This protein binds this small molecule.
Small molecule (SMILES): CC(=O)N[C@@H]1[C@@H](O)[C@H](O)[C@@H](CO)O[C@H]1O

Sequence of chain 1.C:
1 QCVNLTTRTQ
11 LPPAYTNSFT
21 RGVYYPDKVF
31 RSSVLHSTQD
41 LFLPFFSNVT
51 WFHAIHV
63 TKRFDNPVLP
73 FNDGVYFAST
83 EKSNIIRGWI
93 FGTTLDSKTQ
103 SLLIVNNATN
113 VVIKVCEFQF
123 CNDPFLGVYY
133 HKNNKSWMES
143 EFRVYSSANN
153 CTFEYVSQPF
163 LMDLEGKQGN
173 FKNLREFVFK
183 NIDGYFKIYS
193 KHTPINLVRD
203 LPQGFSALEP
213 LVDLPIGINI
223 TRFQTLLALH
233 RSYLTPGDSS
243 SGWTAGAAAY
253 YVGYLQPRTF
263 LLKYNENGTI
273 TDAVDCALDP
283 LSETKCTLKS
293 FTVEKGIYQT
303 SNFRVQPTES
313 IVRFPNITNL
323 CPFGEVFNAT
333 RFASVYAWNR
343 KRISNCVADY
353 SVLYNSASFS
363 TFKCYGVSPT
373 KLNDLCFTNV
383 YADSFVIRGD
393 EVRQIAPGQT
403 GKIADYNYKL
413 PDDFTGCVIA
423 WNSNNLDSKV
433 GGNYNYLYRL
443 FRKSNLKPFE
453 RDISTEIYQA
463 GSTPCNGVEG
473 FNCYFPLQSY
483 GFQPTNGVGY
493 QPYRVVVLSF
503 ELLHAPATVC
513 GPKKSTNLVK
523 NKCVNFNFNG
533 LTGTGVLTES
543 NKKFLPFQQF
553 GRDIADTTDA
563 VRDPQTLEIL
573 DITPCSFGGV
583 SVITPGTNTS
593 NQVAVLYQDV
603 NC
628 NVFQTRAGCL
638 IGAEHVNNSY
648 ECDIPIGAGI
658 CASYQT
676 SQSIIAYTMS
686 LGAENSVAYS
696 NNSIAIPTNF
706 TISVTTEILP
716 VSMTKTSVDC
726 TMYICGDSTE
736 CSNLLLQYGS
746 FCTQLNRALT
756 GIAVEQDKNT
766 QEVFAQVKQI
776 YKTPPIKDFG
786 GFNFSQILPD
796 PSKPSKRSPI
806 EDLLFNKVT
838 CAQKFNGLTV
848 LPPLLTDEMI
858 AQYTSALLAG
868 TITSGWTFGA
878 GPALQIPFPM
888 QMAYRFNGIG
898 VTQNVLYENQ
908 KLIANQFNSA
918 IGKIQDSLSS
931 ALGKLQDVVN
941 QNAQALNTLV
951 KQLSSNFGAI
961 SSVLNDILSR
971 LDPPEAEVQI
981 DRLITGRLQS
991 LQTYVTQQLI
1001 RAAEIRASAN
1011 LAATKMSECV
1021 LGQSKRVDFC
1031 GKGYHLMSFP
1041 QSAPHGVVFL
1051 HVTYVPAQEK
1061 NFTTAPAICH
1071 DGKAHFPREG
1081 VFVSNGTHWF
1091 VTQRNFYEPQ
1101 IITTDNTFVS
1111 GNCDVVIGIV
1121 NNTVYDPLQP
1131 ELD

Binding-site contacts:
Ligand atom O6 contacts residue ALA331 of chain 1.C at 3.4 Å.
Ligand atom C7 contacts residue ASN330 of chain 1.C at 4.3 Å.
Ligand atom N2 contacts residue ASN330 of chain 1.C at 3.4 Å (h-bond).
Ligand atom C2 contacts residue ASN330 of chain 1.C at 2.5 Å.
Ligand atom C1 contacts residue ASN330 of chain 1.C at 1.4 Å.
Ligand atom C3 contacts residue ASN330 of chain 1.C at 3.6 Å.
Ligand atom C1 contacts residue ALA331 of chain 1.C at 4.2 Å (hydrophobic).
Ligand atom C5 contacts residue ASN330 of chain 1.C at 3.6 Å.
Ligand atom O5 contacts residue ALA331 of chain 1.C at 3.8 Å.
Ligand atom O3 contacts residue ASN330 of chain 1.C at 3.7 Å.
Ligand atom C4 contacts residue ASN330 of chain 1.C at 4.2 Å.
Ligand atom O5 contacts residue ASN330 of chain 1.C at 2.4 Å (h-bond).